Sequence of chain 1.B:
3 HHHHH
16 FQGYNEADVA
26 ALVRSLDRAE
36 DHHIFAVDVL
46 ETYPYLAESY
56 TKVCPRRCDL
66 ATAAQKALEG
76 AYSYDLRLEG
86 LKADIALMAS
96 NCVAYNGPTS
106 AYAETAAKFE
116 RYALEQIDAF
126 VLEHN

Binding-site contacts:
Ligand atom C27 contacts residue ILE39 of chain 1.B at 3.8 Å (hydrophobic).
Ligand atom C7 contacts residue TYR48 of chain 1.B at 3.4 Å (hydrophobic).
Ligand atom N1 contacts residue TYR48 of chain 1.B at 3.6 Å.
Ligand atom C14 contacts residue TYR107 of chain 1.B at 3.2 Å (hydrophobic).
Ligand atom N1 contacts residue ILE39 of chain 1.B at 3.8 Å.
Ligand atom C7 contacts residue TYR107 of chain 1.B at 3.4 Å (hydrophobic).
Ligand atom O2 contacts residue ASN101 of chain 1.B at 3.4 Å (h-bond).
Ligand atom C19 contacts residue HIS37 of chain 1.B at 3.8 Å.
Ligand atom C18 contacts residue TYR107 of chain 1.B at 3.7 Å (hydrophobic).
Ligand atom C18 contacts residue ALA106 of chain 1.B at 3.9 Å (hydrophobic).
Ligand atom C8 contacts residue TYR107 of chain 1.B at 3.3 Å (hydrophobic).
Ligand atom N3 contacts residue VAL44 of chain 1.B at 3.8 Å.
Ligand atom C6 contacts residue ILE39 of chain 1.B at 3.7 Å (hydrophobic).
Ligand atom N3 contacts residue TYR100 of chain 1.B at 3.7 Å.
Ligand atom N contacts residue TYR48 of chain 1.B at 3.3 Å (h-bond).
Ligand atom C22 contacts residue HIS38 of chain 1.B at 3.7 Å.
Ligand atom C9 contacts residue TYR48 of chain 1.B at 3.4 Å (hydrophobic).
Ligand atom N3 contacts residue ASN101 of chain 1.B at 3.3 Å (h-bond).
Ligand atom C16 contacts residue TYR107 of chain 1.B at 3.4 Å (hydrophobic).
Ligand atom O2 contacts residue VAL44 of chain 1.B at 3.6 Å.
Ligand atom N contacts residue TYR107 of chain 1.B at 2.7 Å (h-bond).
Ligand atom C15 contacts residue TYR107 of chain 1.B at 3.5 Å (hydrophobic).
Ligand atom C17 contacts residue TYR107 of chain 1.B at 3.7 Å (hydrophobic).
Ligand atom C6 contacts residue TYR48 of chain 1.B at 3.6 Å (hydrophobic).
Ligand atom C1 contacts residue VAL44 of chain 1.B at 3.7 Å (hydrophobic).
Ligand atom C21 contacts residue TYR48 of chain 1.B at 3.4 Å (hydrophobic).
Ligand atom C23 contacts residue HIS38 of chain 1.B at 3.8 Å.
Ligand atom CL contacts residue TYR107 of chain 1.B at 3.6 Å.
Ligand atom C26 contacts residue VAL44 of chain 1.B at 3.5 Å (hydrophobic).
Ligand atom CL contacts residue THR110 of chain 1.B at 3.8 Å.
Ligand atom C13 contacts residue TYR107 of chain 1.B at 3.3 Å (hydrophobic).
Ligand atom C22 contacts residue HIS37 of chain 1.B at 3.5 Å.
Ligand atom C23 contacts residue HIS37 of chain 1.B at 3.9 Å.
Ligand atom CL contacts residue HIS37 of chain 1.B at 3.7 Å.
Ligand atom C9 contacts residue TYR107 of chain 1.B at 3.9 Å (hydrophobic).
Ligand atom O contacts residue TYR107 of chain 1.B at 3.9 Å.
Ligand atom O contacts residue ALA106 of chain 1.B at 3.4 Å.
Ligand atom C21 contacts residue THR47 of chain 1.B at 3.5 Å.
Ligand atom C4 contacts residue ILE39 of chain 1.B at 3.5 Å (hydrophobic).
Ligand atom C5 contacts residue ILE39 of chain 1.B at 3.7 Å (hydrophobic).

A protein and the small-molecule ligand that binds it are described below.
Small molecule (SMILES): COc1ccc(CCc2nc3cc(-c4c(C)noc4C)ccc3n2C[C@H](C)N2CCOCC2)cc1Cl